Sequence of chain 2.A:
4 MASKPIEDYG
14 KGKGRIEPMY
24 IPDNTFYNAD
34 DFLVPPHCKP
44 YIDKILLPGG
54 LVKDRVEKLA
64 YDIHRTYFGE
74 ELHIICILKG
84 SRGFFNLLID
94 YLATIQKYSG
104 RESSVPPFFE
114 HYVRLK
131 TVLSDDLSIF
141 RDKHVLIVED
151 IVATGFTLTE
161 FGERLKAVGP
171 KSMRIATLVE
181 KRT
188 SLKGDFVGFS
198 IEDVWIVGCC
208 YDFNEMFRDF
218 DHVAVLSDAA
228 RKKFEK

Binding-site contacts:
Ligand atom O3P contacts residue THR157 of chain 2.A at 2.9 Å (h-bond).
Ligand atom N3 contacts residue TRP202 of chain 2.A at 3.4 Å.
Ligand atom P contacts residue THR154 of chain 2.A at 3.2 Å.
Ligand atom O2' contacts residue MG1 of chain 2.E at 3.3 Å.
Ligand atom C5 contacts residue TRP202 of chain 2.A at 3.5 Å (hydrophobic).
Ligand atom O3P contacts residue THR154 of chain 2.A at 3.2 Å (h-bond).
Ligand atom O1P contacts residue THR154 of chain 2.A at 2.5 Å (h-bond).
Ligand atom O2 contacts residue ASP209 of chain 2.A at 3.0 Å (salt-bridge).
Ligand atom C4 contacts residue TRP202 of chain 2.A at 3.4 Å (hydrophobic).
Ligand atom O2' contacts residue ASP150 of chain 2.A at 3.0 Å (salt-bridge).
Ligand atom O6 contacts residue TRP202 of chain 2.A at 3.4 Å.
Ligand atom O2' contacts residue ILE151 of chain 2.A at 3.6 Å.
Ligand atom N7 contacts residue LYS181 of chain 2.A at 3.0 Å (salt-bridge).
Ligand atom O2P contacts residue GLY155 of chain 2.A at 2.6 Å (h-bond).
Ligand atom O2P contacts residue THR154 of chain 2.A at 3.1 Å (h-bond).
Ligand atom O3' contacts residue POP1 of chain 2.D at 2.5 Å (h-bond).
Ligand atom O6 contacts residue VAL201 of chain 2.A at 3.7 Å.
Ligand atom O1P contacts residue ALA153 of chain 2.A at 3.5 Å.
Ligand atom N1 contacts residue ILE203 of chain 2.A at 2.9 Å (h-bond).
Ligand atom O2P contacts residue ALA153 of chain 2.A at 2.8 Å (h-bond).
Ligand atom O2 contacts residue ILE203 of chain 2.A at 3.4 Å (h-bond).
Ligand atom C2 contacts residue ILE203 of chain 2.A at 3.7 Å (hydrophobic).
Ligand atom C4 contacts residue ILE151 of chain 2.A at 3.6 Å (hydrophobic).
Ligand atom N1 contacts residue TRP202 of chain 2.A at 3.2 Å.
Ligand atom O3' contacts residue MG1 of chain 2.E at 3.5 Å.
Ligand atom C2 contacts residue TRP202 of chain 2.A at 3.3 Å (hydrophobic).
Ligand atom O2 contacts residue TRP202 of chain 2.A at 3.7 Å.
Ligand atom C2' contacts residue ILE151 of chain 2.A at 3.7 Å (hydrophobic).
Ligand atom O6 contacts residue LYS181 of chain 2.A at 2.9 Å (salt-bridge).
Ligand atom O6 contacts residue ILE203 of chain 2.A at 2.9 Å (h-bond).
Ligand atom N7 contacts residue TRP202 of chain 2.A at 3.6 Å.
Ligand atom C6 contacts residue TRP202 of chain 2.A at 3.5 Å (hydrophobic).
Ligand atom N9 contacts residue TRP202 of chain 2.A at 3.8 Å.
Ligand atom C6 contacts residue LYS181 of chain 2.A at 3.6 Å.
Ligand atom C5 contacts residue LYS181 of chain 2.A at 3.6 Å.
Ligand atom O2 contacts residue TYR208 of chain 2.A at 3.6 Å.
Ligand atom O3P contacts residue PHE156 of chain 2.A at 3.3 Å (h-bond).
Ligand atom P contacts residue GLY155 of chain 2.A at 3.5 Å.
Ligand atom N9 contacts residue ILE151 of chain 2.A at 3.6 Å.
Ligand atom C6 contacts residue ILE203 of chain 2.A at 3.7 Å (hydrophobic).

A protein and the small-molecule ligand that binds it are described below.
Small molecule (SMILES): O=c1[nH]c(=O)c2[nH+]cn([C@@H]3O[C@H](COP(=O)(O)O)[C@@H](O)[C@H]3O)c2[nH]1